Binding-site contacts:
Ligand atom C contacts residue QRP1 of chain 1.K at 3.5 Å.
Ligand atom CB contacts residue SER290 of chain 1.B at 3.8 Å.
Ligand atom CAH contacts residue PHE390 of chain 1.B at 3.8 Å (hydrophobic).
Ligand atom CG contacts residue VAL291 of chain 1.B at 3.7 Å (hydrophobic).
Ligand atom OAA contacts residue GLY289 of chain 1.B at 3.8 Å.
Ligand atom NE1 contacts residue SER287 of chain 1.B at 3.2 Å.
Ligand atom CD2 contacts residue PHE391 of chain 1.B at 3.8 Å (hydrophobic).
Ligand atom O contacts residue QRP1 of chain 1.K at 3.7 Å.
Ligand atom NAU contacts residue QRP1 of chain 1.K at 3.8 Å.
Ligand atom CA contacts residue QRP1 of chain 1.K at 3.8 Å.
Ligand atom CE3 contacts residue QRP1 of chain 1.K at 3.7 Å.
Ligand atom CAH contacts residue GLN75 of chain 1.B at 3.7 Å.
Ligand atom CD1 contacts residue SER287 of chain 1.B at 3.6 Å.
Ligand atom CAJ contacts residue GLU76 of chain 1.B at 3.7 Å.
Ligand atom CAN contacts residue SER287 of chain 1.B at 3.4 Å.
Ligand atom N contacts residue SER287 of chain 1.B at 3.2 Å (h-bond).
Ligand atom CB contacts residue VAL291 of chain 1.B at 3.7 Å (hydrophobic).
Ligand atom CAT contacts residue PHE390 of chain 1.B at 3.7 Å (hydrophobic).
Ligand atom O contacts residue SER290 of chain 1.B at 3.7 Å.
Ligand atom CZ3 contacts residue HEM1 of chain 1.I at 3.6 Å.
Ligand atom OAA contacts residue PHE390 of chain 1.B at 3.5 Å.
Ligand atom C contacts residue SER290 of chain 1.B at 3.6 Å.
Ligand atom CAI contacts residue PHE390 of chain 1.B at 3.6 Å (hydrophobic).
Ligand atom CZ3 contacts residue PHE391 of chain 1.B at 3.5 Å (hydrophobic).
Ligand atom CZ3 contacts residue THR244 of chain 1.B at 3.8 Å.
Ligand atom CD1 contacts residue VAL291 of chain 1.B at 3.6 Å (hydrophobic).
Ligand atom CH2 contacts residue PHE391 of chain 1.B at 3.6 Å (hydrophobic).
Ligand atom CZ3 contacts residue QRP1 of chain 1.K at 3.8 Å.
Ligand atom CAJ contacts residue LYS292 of chain 1.B at 3.6 Å.
Ligand atom CZ2 contacts residue HEM1 of chain 1.I at 3.7 Å.
Ligand atom OAA contacts residue SER287 of chain 1.B at 2.7 Å (h-bond).
Ligand atom CAJ contacts residue GLN75 of chain 1.B at 3.7 Å.
Ligand atom CE3 contacts residue PHE391 of chain 1.B at 3.6 Å (hydrophobic).
Ligand atom CAH contacts residue GLU76 of chain 1.B at 3.2 Å.
Ligand atom CH2 contacts residue HEM1 of chain 1.I at 3.2 Å.
Ligand atom CZ2 contacts residue PHE391 of chain 1.B at 3.7 Å (hydrophobic).
Ligand atom CE2 contacts residue SER287 of chain 1.B at 3.8 Å.
Ligand atom O contacts residue LYS292 of chain 1.B at 3.0 Å (salt-bridge).
Ligand atom CH2 contacts residue THR244 of chain 1.B at 3.7 Å.
Ligand atom NE1 contacts residue LEU316 of chain 1.B at 3.5 Å.

A small-molecule ligand and the protein it binds are described below.
Small molecule (SMILES): O=C1N[C@@H](Cc2c[nH]c3ccccc23)C(=O)N2CCC[C@@H]12

Sequence of chain 1.B:
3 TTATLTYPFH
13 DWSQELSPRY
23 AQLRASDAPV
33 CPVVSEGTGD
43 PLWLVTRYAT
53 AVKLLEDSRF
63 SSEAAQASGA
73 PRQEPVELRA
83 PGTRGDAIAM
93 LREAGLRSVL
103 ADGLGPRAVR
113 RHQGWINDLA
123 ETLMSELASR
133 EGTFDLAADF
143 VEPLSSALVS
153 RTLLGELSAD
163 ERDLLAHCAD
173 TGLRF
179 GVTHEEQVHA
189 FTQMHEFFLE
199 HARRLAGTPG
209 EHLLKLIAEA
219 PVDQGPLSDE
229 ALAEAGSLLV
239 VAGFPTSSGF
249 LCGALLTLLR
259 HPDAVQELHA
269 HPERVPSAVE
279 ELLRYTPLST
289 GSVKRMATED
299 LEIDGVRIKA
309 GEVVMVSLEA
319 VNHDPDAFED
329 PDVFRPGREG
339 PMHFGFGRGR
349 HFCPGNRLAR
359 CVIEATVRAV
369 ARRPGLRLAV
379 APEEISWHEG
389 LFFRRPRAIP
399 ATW